Sequence of chain 1.D:
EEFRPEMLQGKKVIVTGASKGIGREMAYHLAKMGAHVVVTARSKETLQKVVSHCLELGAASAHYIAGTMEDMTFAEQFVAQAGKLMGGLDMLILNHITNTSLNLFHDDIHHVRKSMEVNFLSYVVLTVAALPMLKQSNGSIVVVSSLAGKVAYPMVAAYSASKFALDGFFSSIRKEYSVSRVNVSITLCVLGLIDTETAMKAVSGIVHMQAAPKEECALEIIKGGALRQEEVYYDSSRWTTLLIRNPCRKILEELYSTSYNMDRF

Binding-site contacts:
Ligand atom CL1 contacts residue PRO172 of chain 1.D at 3.6 Å.
Ligand atom N20 contacts residue TYR177 of chain 1.D at 2.7 Å (h-bond).
Ligand atom N20 contacts residue SER164 of chain 1.D at 3.8 Å.
Ligand atom N19 contacts residue NAP1 of chain 1.K at 3.2 Å.
Ligand atom C8 contacts residue SER164 of chain 1.D at 4.1 Å.
Ligand atom C23 contacts residue ILE115 of chain 1.D at 3.9 Å (hydrophobic).
Ligand atom C16 contacts residue GLY210 of chain 1.D at 3.6 Å.
Ligand atom C4 contacts residue LEU211 of chain 1.D at 3.8 Å (hydrophobic).
Ligand atom C12 contacts residue TYR171 of chain 1.D at 3.4 Å (hydrophobic).
Ligand atom N6 contacts residue NAP1 of chain 1.K at 3.8 Å.
Ligand atom C22 contacts residue THR118 of chain 1.D at 3.5 Å.
Ligand atom C13 contacts residue TYR171 of chain 1.D at 3.6 Å (hydrophobic).
Ligand atom C11 contacts residue TYR171 of chain 1.D at 3.6 Å (hydrophobic).
Ligand atom CL1 contacts residue VAL225 of chain 1.D at 3.9 Å.
Ligand atom C10 contacts residue TYR171 of chain 1.D at 4.0 Å (hydrophobic).
Ligand atom C3 contacts residue ALA217 of chain 1.D at 3.8 Å (hydrophobic).
Ligand atom C14 contacts residue MET227 of chain 1.D at 4.0 Å (hydrophobic).
Ligand atom C23 contacts residue NAP1 of chain 1.K at 3.4 Å.
Ligand atom N20 contacts residue NAP1 of chain 1.K at 3.3 Å.
Ligand atom C7 contacts residue NAP1 of chain 1.K at 3.5 Å.
Ligand atom C4 contacts residue VAL221 of chain 1.D at 3.7 Å (hydrophobic).
Ligand atom N19 contacts residue TYR177 of chain 1.D at 3.5 Å (h-bond).
Ligand atom C11 contacts residue VAL174 of chain 1.D at 3.8 Å (hydrophobic).
Ligand atom C22 contacts residue TYR177 of chain 1.D at 3.5 Å (hydrophobic).
Ligand atom C13 contacts residue MET227 of chain 1.D at 3.8 Å (hydrophobic).
Ligand atom C17 contacts residue SER164 of chain 1.D at 3.4 Å.
Ligand atom C16 contacts residue LEU211 of chain 1.D at 3.4 Å (hydrophobic).
Ligand atom C17 contacts residue TYR171 of chain 1.D at 4.0 Å (hydrophobic).
Ligand atom C18 contacts residue NAP1 of chain 1.K at 3.7 Å.
Ligand atom C14 contacts residue TYR171 of chain 1.D at 3.7 Å (hydrophobic).
Ligand atom C5 contacts residue LEU211 of chain 1.D at 3.7 Å (hydrophobic).
Ligand atom CL1 contacts residue MET173 of chain 1.D at 3.8 Å.
Ligand atom C9 contacts residue TYR171 of chain 1.D at 4.0 Å (hydrophobic).
Ligand atom C18 contacts residue SER164 of chain 1.D at 3.8 Å.
Ligand atom C7 contacts residue TYR177 of chain 1.D at 3.9 Å (hydrophobic).
Ligand atom CL1 contacts residue TYR278 of chain 1.C at 3.9 Å.
Ligand atom N19 contacts residue SER164 of chain 1.D at 2.9 Å (h-bond).
Ligand atom C17 contacts residue LEU209 of chain 1.D at 4.0 Å (hydrophobic).
Ligand atom C23 contacts residue TYR177 of chain 1.D at 3.6 Å (hydrophobic).
Ligand atom CL1 contacts residue TYR171 of chain 1.D at 3.9 Å.

A small-molecule ligand and the protein it binds are described below.
Small molecule (SMILES): CC(C)(O)c1cccn2c(C3(c4ccc(Cl)cc4)CC3)nnc12

Sequence of chain 1.C:
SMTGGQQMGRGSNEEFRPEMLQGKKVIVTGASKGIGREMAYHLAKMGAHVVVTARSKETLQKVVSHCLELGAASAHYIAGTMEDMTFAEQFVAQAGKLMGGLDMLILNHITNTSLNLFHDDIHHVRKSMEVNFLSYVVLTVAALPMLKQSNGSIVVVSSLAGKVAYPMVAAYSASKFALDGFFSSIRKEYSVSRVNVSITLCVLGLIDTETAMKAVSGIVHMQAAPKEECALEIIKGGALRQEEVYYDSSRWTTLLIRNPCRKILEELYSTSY